A small-molecule ligand and the protein it binds are described below.
Small molecule (SMILES): CC(=O)N[C@H]1[C@H](O[C@H]2[C@H](O)[C@@H](NC(C)=O)CO[C@@H]2CO)O[C@H](CO)[C@@H](O)[C@@H]1O

Sequence of chain 1.B:
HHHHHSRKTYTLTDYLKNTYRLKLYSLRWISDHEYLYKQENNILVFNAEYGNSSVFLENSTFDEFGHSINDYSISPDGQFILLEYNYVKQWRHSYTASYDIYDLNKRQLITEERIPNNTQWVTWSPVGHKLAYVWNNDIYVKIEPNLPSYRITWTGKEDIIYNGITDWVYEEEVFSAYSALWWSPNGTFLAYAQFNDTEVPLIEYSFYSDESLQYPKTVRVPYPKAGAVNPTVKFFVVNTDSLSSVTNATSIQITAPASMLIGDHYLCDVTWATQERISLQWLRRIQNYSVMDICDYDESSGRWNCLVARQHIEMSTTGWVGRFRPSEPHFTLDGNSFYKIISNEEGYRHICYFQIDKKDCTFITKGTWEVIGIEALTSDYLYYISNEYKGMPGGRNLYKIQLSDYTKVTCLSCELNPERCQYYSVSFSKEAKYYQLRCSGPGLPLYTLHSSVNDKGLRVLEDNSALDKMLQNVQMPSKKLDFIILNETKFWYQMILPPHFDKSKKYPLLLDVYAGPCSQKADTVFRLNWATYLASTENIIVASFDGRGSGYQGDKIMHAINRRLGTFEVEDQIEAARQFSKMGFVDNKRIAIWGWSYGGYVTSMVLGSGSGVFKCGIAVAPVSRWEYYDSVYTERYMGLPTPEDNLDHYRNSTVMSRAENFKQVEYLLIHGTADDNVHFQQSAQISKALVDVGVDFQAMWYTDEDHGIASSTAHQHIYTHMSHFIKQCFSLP

Binding-site contacts:
Ligand atom C2 contacts residue ASN59 of chain 1.B at 2.6 Å.
Ligand atom C5 contacts residue ASN59 of chain 1.B at 3.0 Å.
Ligand atom C3 contacts residue ASN59 of chain 1.B at 3.5 Å.
Ligand atom O5 contacts residue ASN59 of chain 1.B at 2.3 Å (h-bond).
Ligand atom N2 contacts residue ASN59 of chain 1.B at 2.9 Å (h-bond).
Ligand atom C6 contacts residue ASN59 of chain 1.B at 4.2 Å.
Ligand atom O7 contacts residue SER61 of chain 1.B at 4.0 Å.
Ligand atom C1 contacts residue ASN59 of chain 1.B at 1.4 Å.
Ligand atom N2 contacts residue SER61 of chain 1.B at 4.2 Å.
Ligand atom C8 contacts residue SER61 of chain 1.B at 3.6 Å.
Ligand atom O7 contacts residue TYR57 of chain 1.B at 4.3 Å.
Ligand atom C7 contacts residue ASN59 of chain 1.B at 4.2 Å.
Ligand atom C6 contacts residue TYR57 of chain 1.B at 4.5 Å (hydrophobic).
Ligand atom C7 contacts residue TYR57 of chain 1.B at 4.4 Å (hydrophobic).
Ligand atom C7 contacts residue SER61 of chain 1.B at 3.7 Å.
Ligand atom C4 contacts residue ASN59 of chain 1.B at 3.9 Å.
Ligand atom C8 contacts residue TYR57 of chain 1.B at 3.5 Å (hydrophobic).